Binding-site contacts:
Ligand atom C6' contacts residue LYS113 of chain 1.A at 3.8 Å.
Ligand atom C1' contacts residue THR100 of chain 1.A at 3.9 Å.
Ligand atom C1 contacts residue LEU114 of chain 1.A at 3.5 Å (hydrophobic).
Ligand atom C6' contacts residue PHE142 of chain 1.A at 3.9 Å (hydrophobic).
Ligand atom O2 contacts residue GLY138 of chain 1.A at 3.3 Å.
Ligand atom O2 contacts residue LEU114 of chain 1.A at 3.8 Å.
Ligand atom C5' contacts residue PHE142 of chain 1.A at 4.2 Å (hydrophobic).
Ligand atom C5' contacts residue GLY112 of chain 1.A at 3.9 Å.
Ligand atom O3' contacts residue LEU141 of chain 1.A at 3.5 Å.
Ligand atom C3 contacts residue GLY138 of chain 1.A at 3.5 Å.
Ligand atom O3' contacts residue MET22 of chain 1.A at 2.8 Å (h-bond).
Ligand atom C4' contacts residue THR100 of chain 1.A at 3.6 Å.
Ligand atom C6' contacts residue GLY112 of chain 1.A at 3.5 Å.
Ligand atom O4' contacts residue THR100 of chain 1.A at 4.0 Å.
Ligand atom C3 contacts residue PHE142 of chain 1.A at 4.0 Å (hydrophobic).
Ligand atom O2 contacts residue GLU139 of chain 1.A at 3.5 Å (salt-bridge).
Ligand atom C4' contacts residue LEU102 of chain 1.A at 3.8 Å (hydrophobic).
Ligand atom O4' contacts residue MET22 of chain 1.A at 4.0 Å.
Ligand atom O1 contacts residue ILE9 of chain 1.A at 3.8 Å.
Ligand atom O4' contacts residue LEU102 of chain 1.A at 3.5 Å.
Ligand atom O1 contacts residue GLU8 of chain 1.A at 3.8 Å.
Ligand atom C5' contacts residue LYS101 of chain 1.A at 3.8 Å.
Ligand atom C2' contacts residue GLY138 of chain 1.A at 4.2 Å.
Ligand atom C2' contacts residue THR100 of chain 1.A at 3.7 Å.
Ligand atom C2' contacts residue LEU141 of chain 1.A at 4.1 Å (hydrophobic).
Ligand atom C6' contacts residue THR100 of chain 1.A at 4.0 Å.
Ligand atom C3' contacts residue PHE142 of chain 1.A at 4.1 Å (hydrophobic).
Ligand atom C1 contacts residue ASP7 of chain 1.A at 4.2 Å.
Ligand atom C1 contacts residue ILE9 of chain 1.A at 3.9 Å (hydrophobic).
Ligand atom C5' contacts residue THR100 of chain 1.A at 3.6 Å.
Ligand atom C1' contacts residue PHE142 of chain 1.A at 3.7 Å (hydrophobic).
Ligand atom O1 contacts residue LEU114 of chain 1.A at 3.6 Å.
Ligand atom C5' contacts residue LEU102 of chain 1.A at 3.5 Å (hydrophobic).
Ligand atom C3' contacts residue THR100 of chain 1.A at 3.7 Å.
Ligand atom C2 contacts residue ILE9 of chain 1.A at 3.6 Å (hydrophobic).
Ligand atom O1 contacts residue ASP7 of chain 1.A at 3.4 Å (salt-bridge).
Ligand atom O2 contacts residue ASP7 of chain 1.A at 4.1 Å.
Ligand atom C2 contacts residue LEU114 of chain 1.A at 3.6 Å (hydrophobic).
Ligand atom C3' contacts residue MET22 of chain 1.A at 4.0 Å (hydrophobic).
Ligand atom C2' contacts residue PHE142 of chain 1.A at 3.8 Å (hydrophobic).

A small-molecule ligand and the protein it binds are described below.
Small molecule (SMILES): O=C(O)/C=C/c1ccc(O)c(O)c1

Sequence of chain 1.A:
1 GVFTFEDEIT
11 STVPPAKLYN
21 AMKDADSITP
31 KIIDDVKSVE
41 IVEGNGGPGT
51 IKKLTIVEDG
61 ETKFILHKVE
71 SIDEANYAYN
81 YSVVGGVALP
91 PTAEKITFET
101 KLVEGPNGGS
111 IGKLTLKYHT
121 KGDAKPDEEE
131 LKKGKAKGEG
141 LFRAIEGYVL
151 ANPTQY